This small molecule binds to this protein.
Small molecule (SMILES): Nc1ccn([C@@H]2O[C@H](CO[P](=O)(O)O[C@H]3[C@@H](O)[C@H](n4cnc5c(N)ncnc54)O[C@@H]3CO[P](=O)(O)O[C@H]3[C@@H](O)[C@H](n4cnc5c(=O)nc(N)[nH]c54)O[C@@H]3CO[P](=O)(O)O[C@H]3[C@@H](O)[C@H](n4cnc5c(N)ncnc54)O[C@@H]3CO[P](=O)(O)O[C@H]3[C@@H](O)[C@H](n4cnc5c(N)ncnc54)O[C@@H]3CO[P](=O)(O)O[C@H]3[C@@H](O)[C@H](n4ccc(=O)[nH]c4=O)O[C@@H]3CO[P](=O)(O)O[C@H]3[C@@H](O)[C@H](n4ccc(N)nc4=O)O[C@@H]3CO[P](=O)(O)O[C@H]3[C@@H](O)[C@H](n4ccc(=O)[nH]c4=O)O[C@@H]3CO[P](=O)(O)O[C@H]3[C@@H](O)[C@H](n4cnc5c(=O)nc(N)[nH]c54)O[C@@H]3CO)[C@@H](O)[C@H]2O)c(=O)n1

Sequence of chain 1.C:
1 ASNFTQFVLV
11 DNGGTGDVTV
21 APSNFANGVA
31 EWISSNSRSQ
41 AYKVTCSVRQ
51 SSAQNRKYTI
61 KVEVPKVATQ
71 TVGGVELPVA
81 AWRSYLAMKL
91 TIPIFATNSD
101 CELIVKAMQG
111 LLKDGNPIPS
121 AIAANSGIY

Sequence of chain 6.C:
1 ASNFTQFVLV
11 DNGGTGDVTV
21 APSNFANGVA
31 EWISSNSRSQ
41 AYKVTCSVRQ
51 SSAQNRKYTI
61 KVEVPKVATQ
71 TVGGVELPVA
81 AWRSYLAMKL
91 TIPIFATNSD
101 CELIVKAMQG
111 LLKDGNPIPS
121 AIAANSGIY

Binding-site contacts:
Ligand atom OP1 contacts residue ASN55 of chain 1.C at 3.2 Å.
Ligand atom N7 contacts residue LYS61 of chain 6.C at 3.4 Å.
Ligand atom OP2 contacts residue LYS43 of chain 6.C at 2.7 Å (salt-bridge).
Ligand atom P contacts residue LYS57 of chain 1.C at 3.1 Å.
Ligand atom C5 contacts residue THR45 of chain 6.C at 3.4 Å.
Ligand atom C8 contacts residue LYS61 of chain 6.C at 3.6 Å.
Ligand atom OP2 contacts residue TYR85 of chain 6.C at 2.6 Å (h-bond).
Ligand atom N9 contacts residue LYS61 of chain 6.C at 3.8 Å.
Ligand atom N1 contacts residue THR59 of chain 6.C at 3.4 Å.
Ligand atom N6 contacts residue THR59 of chain 6.C at 2.7 Å (h-bond).
Ligand atom P contacts residue SER51 of chain 1.C at 3.2 Å.
Ligand atom O5' contacts residue ARG49 of chain 1.C at 3.6 Å (salt-bridge).
Ligand atom OP1 contacts residue SER52 of chain 1.C at 3.1 Å.
Ligand atom P contacts residue ARG49 of chain 1.C at 3.7 Å.
Ligand atom N1 contacts residue SER47 of chain 6.C at 2.7 Å (h-bond).
Ligand atom N6 contacts residue THR45 of chain 6.C at 2.8 Å (h-bond).
Ligand atom O4' contacts residue LYS61 of chain 6.C at 3.7 Å.
Ligand atom C4' contacts residue ARG49 of chain 1.C at 3.6 Å.
Ligand atom OP1 contacts residue LYS89 of chain 1.C at 3.5 Å (salt-bridge).
Ligand atom O3' contacts residue SER51 of chain 1.C at 3.3 Å (h-bond).
Ligand atom O3' contacts residue ARG49 of chain 1.C at 3.6 Å (salt-bridge).
Ligand atom OP1 contacts residue LYS57 of chain 1.C at 2.9 Å.
Ligand atom OP1 contacts residue ARG49 of chain 1.C at 2.6 Å (salt-bridge).
Ligand atom OP2 contacts residue SER51 of chain 1.C at 3.3 Å (h-bond).
Ligand atom OP2 contacts residue LYS89 of chain 1.C at 3.5 Å (salt-bridge).
Ligand atom N7 contacts residue THR45 of chain 6.C at 2.7 Å (h-bond).
Ligand atom C2 contacts residue SER47 of chain 6.C at 3.2 Å.
Ligand atom C5' contacts residue ARG49 of chain 1.C at 2.6 Å.
Ligand atom OP2 contacts residue THR91 of chain 1.C at 3.7 Å.
Ligand atom OP2 contacts residue LYS57 of chain 1.C at 3.5 Å (salt-bridge).
Ligand atom OP2 contacts residue LYS57 of chain 1.C at 3.0 Å (salt-bridge).
Ligand atom O5' contacts residue LYS57 of chain 1.C at 2.8 Å (salt-bridge).
Ligand atom C5' contacts residue LYS57 of chain 1.C at 3.8 Å.
Ligand atom OP1 contacts residue ASN55 of chain 1.C at 3.0 Å (h-bond).
Ligand atom C6 contacts residue THR45 of chain 6.C at 3.4 Å.
Ligand atom C6 contacts residue THR59 of chain 6.C at 3.5 Å.
Ligand atom OP1 contacts residue SER51 of chain 1.C at 2.7 Å (h-bond).
Ligand atom O5' contacts residue LYS89 of chain 1.C at 3.2 Å (salt-bridge).
Ligand atom N7 contacts residue TYR85 of chain 6.C at 3.8 Å.
Ligand atom N6 contacts residue CYS46 of chain 6.C at 3.6 Å (h-bond).